Binding-site contacts:
Ligand atom C4 contacts residue GLU472 of chain 2.A at 3.9 Å.
Ligand atom O1A contacts residue THR476 of chain 2.A at 3.2 Å.
Ligand atom O7B contacts residue CYS58 of chain 1.A at 3.7 Å.
Ligand atom O5 contacts residue LEU110 of chain 1.A at 3.7 Å.
Ligand atom C4 contacts residue GLU473 of chain 2.A at 3.6 Å.
Ligand atom O7B contacts residue HIS467 of chain 2.A at 3.1 Å (h-bond).
Ligand atom O13 contacts residue PRO405 of chain 2.A at 3.9 Å.
Ligand atom C1 contacts residue ARG347 of chain 1.A at 3.9 Å.
Ligand atom C2' contacts residue GLU473 of chain 2.A at 3.5 Å.
Ligand atom C4' contacts residue GLU473 of chain 2.A at 3.4 Å.
Ligand atom O' contacts residue THR404 of chain 2.A at 3.9 Å.
Ligand atom CB contacts residue TYR114 of chain 1.A at 3.4 Å (hydrophobic).
Ligand atom O7B contacts residue VAL64 of chain 1.A at 3.3 Å.
Ligand atom O7A contacts residue HIS467 of chain 2.A at 2.8 Å (h-bond).
Ligand atom C7 contacts residue TYR114 of chain 1.A at 3.4 Å (hydrophobic).
Ligand atom O1B contacts residue ARG347 of chain 1.A at 3.2 Å (salt-bridge).
Ligand atom O5 contacts residue TYR114 of chain 1.A at 3.9 Å.
Ligand atom O14 contacts residue THR469 of chain 2.A at 3.0 Å (h-bond).
Ligand atom N2' contacts residue THR469 of chain 2.A at 2.8 Å (h-bond).
Ligand atom C1 contacts residue THR476 of chain 2.A at 3.4 Å.
Ligand atom C2' contacts residue THR469 of chain 2.A at 3.3 Å.
Ligand atom O' contacts residue PHE403 of chain 2.A at 3.7 Å.
Ligand atom O1B contacts residue THR476 of chain 2.A at 3.4 Å.
Ligand atom O7B contacts residue VAL59 of chain 1.A at 3.8 Å.
Ligand atom N2 contacts residue GLU473 of chain 2.A at 3.0 Å (salt-bridge).
Ligand atom O1A contacts residue ARG347 of chain 1.A at 3.4 Å (salt-bridge).
Ligand atom C5 contacts residue TYR114 of chain 1.A at 3.5 Å (hydrophobic).
Ligand atom C6 contacts residue TYR114 of chain 1.A at 2.7 Å (hydrophobic).
Ligand atom C6' contacts residue SER402 of chain 2.A at 3.8 Å.
Ligand atom SG' contacts residue LEU110 of chain 1.A at 3.8 Å.
Ligand atom N2 contacts residue THR476 of chain 2.A at 3.0 Å (h-bond).
Ligand atom O14 contacts residue PRO468 of chain 2.A at 3.7 Å.
Ligand atom O13 contacts residue MET406 of chain 2.A at 3.1 Å (h-bond).
Ligand atom C7 contacts residue HIS467 of chain 2.A at 2.9 Å.
Ligand atom N contacts residue TYR114 of chain 1.A at 3.7 Å.
Ligand atom N2' contacts residue GLU472 of chain 2.A at 3.1 Å (salt-bridge).
Ligand atom C2 contacts residue THR476 of chain 2.A at 3.7 Å.
Ligand atom N2' contacts residue GLU473 of chain 2.A at 2.6 Å (salt-bridge).
Ligand atom C1' contacts residue THR469 of chain 2.A at 3.2 Å.
Ligand atom O7A contacts residue TYR114 of chain 1.A at 3.8 Å.

The small molecule below binds the protein below.
Small molecule (SMILES): N[C@@H](CCNC(=O)[C@@H](CSSC[C@@H](NC(=O)CC(=O)O)C(=O)NCC[C@H](N)C(=O)O)NC(=O)CC(=O)O)C(=O)O

Sequence of chain 2.A:
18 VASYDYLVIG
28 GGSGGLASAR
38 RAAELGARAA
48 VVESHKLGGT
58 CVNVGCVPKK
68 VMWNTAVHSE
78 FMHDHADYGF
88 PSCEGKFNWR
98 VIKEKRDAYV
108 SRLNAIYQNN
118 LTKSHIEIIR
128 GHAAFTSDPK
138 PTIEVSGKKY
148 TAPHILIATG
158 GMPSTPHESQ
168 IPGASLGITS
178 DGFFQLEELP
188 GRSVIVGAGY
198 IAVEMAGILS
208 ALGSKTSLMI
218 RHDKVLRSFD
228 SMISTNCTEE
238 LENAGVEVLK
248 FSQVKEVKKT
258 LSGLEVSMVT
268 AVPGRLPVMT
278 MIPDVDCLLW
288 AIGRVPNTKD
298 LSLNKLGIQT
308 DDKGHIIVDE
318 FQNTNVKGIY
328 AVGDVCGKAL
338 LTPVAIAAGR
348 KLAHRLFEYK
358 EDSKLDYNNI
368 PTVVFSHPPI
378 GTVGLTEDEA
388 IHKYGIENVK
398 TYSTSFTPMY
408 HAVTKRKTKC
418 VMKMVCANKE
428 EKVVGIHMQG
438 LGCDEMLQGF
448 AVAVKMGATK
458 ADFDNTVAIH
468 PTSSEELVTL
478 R

Sequence of chain 1.A:
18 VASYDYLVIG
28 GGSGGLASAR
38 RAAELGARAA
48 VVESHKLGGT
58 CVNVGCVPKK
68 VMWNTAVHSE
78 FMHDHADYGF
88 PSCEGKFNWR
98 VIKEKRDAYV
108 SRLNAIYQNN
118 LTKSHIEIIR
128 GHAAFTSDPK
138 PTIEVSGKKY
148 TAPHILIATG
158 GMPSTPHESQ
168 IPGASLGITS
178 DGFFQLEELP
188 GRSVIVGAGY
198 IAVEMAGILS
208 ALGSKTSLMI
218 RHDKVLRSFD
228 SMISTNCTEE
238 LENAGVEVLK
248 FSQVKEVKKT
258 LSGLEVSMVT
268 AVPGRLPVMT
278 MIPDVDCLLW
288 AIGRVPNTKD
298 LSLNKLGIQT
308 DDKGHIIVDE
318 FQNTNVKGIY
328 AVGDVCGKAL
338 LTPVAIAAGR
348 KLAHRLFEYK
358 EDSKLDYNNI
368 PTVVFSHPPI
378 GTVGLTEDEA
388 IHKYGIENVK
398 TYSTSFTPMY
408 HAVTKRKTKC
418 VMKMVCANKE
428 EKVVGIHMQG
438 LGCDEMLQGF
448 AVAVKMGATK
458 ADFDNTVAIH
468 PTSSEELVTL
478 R